Sequence of chain 1.A:
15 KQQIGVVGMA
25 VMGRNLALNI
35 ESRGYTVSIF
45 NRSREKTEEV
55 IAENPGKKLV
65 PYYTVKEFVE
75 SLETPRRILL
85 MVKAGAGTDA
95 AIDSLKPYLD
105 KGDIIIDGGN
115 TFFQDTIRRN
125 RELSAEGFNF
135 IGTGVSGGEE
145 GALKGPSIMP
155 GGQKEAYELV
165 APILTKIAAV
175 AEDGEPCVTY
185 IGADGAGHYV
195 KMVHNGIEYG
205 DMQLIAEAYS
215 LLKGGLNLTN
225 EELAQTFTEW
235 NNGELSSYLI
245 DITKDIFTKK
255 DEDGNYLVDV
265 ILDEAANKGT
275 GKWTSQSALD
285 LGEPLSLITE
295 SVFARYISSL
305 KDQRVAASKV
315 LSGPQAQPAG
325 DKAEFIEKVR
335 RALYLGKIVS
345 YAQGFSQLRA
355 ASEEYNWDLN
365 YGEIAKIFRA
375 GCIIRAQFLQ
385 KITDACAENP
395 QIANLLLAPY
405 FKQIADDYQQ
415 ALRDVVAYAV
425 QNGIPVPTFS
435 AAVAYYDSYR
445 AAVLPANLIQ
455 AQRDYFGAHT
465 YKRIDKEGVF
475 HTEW

Sequence of chain 1.B:
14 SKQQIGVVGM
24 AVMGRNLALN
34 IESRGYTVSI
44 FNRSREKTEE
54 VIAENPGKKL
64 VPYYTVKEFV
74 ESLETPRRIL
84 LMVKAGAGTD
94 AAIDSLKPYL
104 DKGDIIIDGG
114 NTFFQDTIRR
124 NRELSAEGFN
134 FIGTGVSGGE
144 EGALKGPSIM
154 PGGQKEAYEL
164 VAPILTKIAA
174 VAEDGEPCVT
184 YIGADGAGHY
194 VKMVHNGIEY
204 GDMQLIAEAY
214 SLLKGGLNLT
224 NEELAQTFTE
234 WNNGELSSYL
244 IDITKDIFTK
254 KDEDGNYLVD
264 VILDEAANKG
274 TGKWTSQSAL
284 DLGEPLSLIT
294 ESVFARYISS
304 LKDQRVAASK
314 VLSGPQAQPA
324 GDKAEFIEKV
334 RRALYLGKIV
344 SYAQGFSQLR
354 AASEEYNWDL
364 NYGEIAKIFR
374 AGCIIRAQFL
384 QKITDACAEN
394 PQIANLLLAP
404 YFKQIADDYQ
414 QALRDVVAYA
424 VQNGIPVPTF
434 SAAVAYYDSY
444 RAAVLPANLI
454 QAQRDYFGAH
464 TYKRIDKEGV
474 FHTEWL

A small-molecule ligand and the protein it binds are described below.
Small molecule (SMILES): O=C[C@H](O)[C@@H](O)[C@H](O)[C@H](O)CO

Binding-site contacts:
Ligand atom C1 contacts residue ARG299 of chain 1.B at 3.0 Å.
Ligand atom O3 contacts residue HIS463 of chain 1.A at 3.3 Å.
Ligand atom C6 contacts residue PHE460 of chain 1.A at 3.6 Å (hydrophobic).
Ligand atom C2 contacts residue LYS272 of chain 1.B at 4.5 Å.
Ligand atom C1 contacts residue ARG457 of chain 1.A at 3.1 Å.
Ligand atom O1 contacts residue TYR203 of chain 1.B at 4.0 Å.
Ligand atom C4 contacts residue GLU202 of chain 1.B at 3.8 Å.
Ligand atom O5 contacts residue ASN199 of chain 1.B at 3.9 Å.
Ligand atom O2 contacts residue HIS463 of chain 1.A at 4.1 Å.
Ligand atom O2 contacts residue ASN271 of chain 1.B at 3.7 Å.
Ligand atom O6 contacts residue PHE460 of chain 1.A at 4.1 Å.
Ligand atom O5 contacts residue GLU202 of chain 1.B at 4.3 Å.
Ligand atom O6 contacts residue HIS463 of chain 1.A at 3.1 Å (h-bond).
Ligand atom C5 contacts residue GLU202 of chain 1.B at 4.4 Å.
Ligand atom O6 contacts residue MET26 of chain 1.B at 4.2 Å.
Ligand atom O4 contacts residue TYR203 of chain 1.B at 4.4 Å.
Ligand atom C4 contacts residue ASN199 of chain 1.B at 4.2 Å.
Ligand atom O3 contacts residue LYS272 of chain 1.B at 3.7 Å.
Ligand atom O1 contacts residue GLU202 of chain 1.B at 3.9 Å.
Ligand atom C1 contacts residue TYR203 of chain 1.B at 3.8 Å (hydrophobic).
Ligand atom O2 contacts residue ARG457 of chain 1.A at 2.5 Å (salt-bridge).
Ligand atom O2 contacts residue LYS272 of chain 1.B at 3.5 Å.
Ligand atom C1 contacts residue ALA270 of chain 1.B at 4.4 Å (hydrophobic).
Ligand atom C2 contacts residue HIS463 of chain 1.A at 3.9 Å.
Ligand atom O4 contacts residue GLU202 of chain 1.B at 2.5 Å (salt-bridge).
Ligand atom O4 contacts residue PHE460 of chain 1.A at 4.4 Å.
Ligand atom O6 contacts residue GLY461 of chain 1.A at 4.2 Å.
Ligand atom C5 contacts residue HIS463 of chain 1.A at 3.9 Å.
Ligand atom O1 contacts residue ARG457 of chain 1.A at 3.0 Å (salt-bridge).
Ligand atom C3 contacts residue HIS463 of chain 1.A at 4.1 Å.
Ligand atom C1 contacts residue ASN271 of chain 1.B at 4.3 Å.
Ligand atom C2 contacts residue ARG299 of chain 1.B at 4.4 Å.
Ligand atom C3 contacts residue LYS272 of chain 1.B at 4.3 Å.
Ligand atom C2 contacts residue ARG457 of chain 1.A at 3.3 Å.
Ligand atom O1 contacts residue ARG299 of chain 1.B at 2.8 Å (salt-bridge).
Ligand atom C6 contacts residue HIS463 of chain 1.A at 2.8 Å.